Sequence of chain 1.A:
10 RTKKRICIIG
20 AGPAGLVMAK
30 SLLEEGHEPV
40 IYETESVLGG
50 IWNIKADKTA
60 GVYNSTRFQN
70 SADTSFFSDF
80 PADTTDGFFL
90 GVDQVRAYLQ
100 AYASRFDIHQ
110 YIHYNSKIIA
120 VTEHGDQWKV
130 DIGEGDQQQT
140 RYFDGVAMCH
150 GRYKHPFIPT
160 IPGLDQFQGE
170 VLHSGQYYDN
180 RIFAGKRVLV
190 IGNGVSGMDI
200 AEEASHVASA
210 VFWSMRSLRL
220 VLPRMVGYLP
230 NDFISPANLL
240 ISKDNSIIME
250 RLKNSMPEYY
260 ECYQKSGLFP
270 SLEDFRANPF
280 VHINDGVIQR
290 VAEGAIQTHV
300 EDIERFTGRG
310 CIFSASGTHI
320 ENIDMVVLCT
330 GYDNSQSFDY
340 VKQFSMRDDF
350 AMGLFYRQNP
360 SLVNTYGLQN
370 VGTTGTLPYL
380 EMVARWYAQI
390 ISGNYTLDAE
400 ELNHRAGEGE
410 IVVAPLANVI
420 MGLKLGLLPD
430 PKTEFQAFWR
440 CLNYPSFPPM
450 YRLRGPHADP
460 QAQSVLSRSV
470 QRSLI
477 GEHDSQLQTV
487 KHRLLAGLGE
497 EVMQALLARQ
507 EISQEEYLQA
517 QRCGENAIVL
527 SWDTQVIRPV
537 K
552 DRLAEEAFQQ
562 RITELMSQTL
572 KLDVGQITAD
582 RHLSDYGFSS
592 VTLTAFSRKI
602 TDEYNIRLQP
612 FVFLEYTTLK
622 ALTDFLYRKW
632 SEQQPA

This protein binds this small molecule.
Small molecule (SMILES): CCOC(=O)CN

Binding-site contacts:
Ligand atom O1 contacts residue ARG223 of chain 1.A at 4.3 Å.
Ligand atom C contacts residue ARG223 of chain 1.A at 4.1 Å.
Ligand atom C1 contacts residue ARG66 of chain 1.A at 3.5 Å.
Ligand atom C2 contacts residue ARG223 of chain 1.A at 3.6 Å.
Ligand atom O1 contacts residue SER64 of chain 1.A at 3.0 Å (h-bond).
Ligand atom C1 contacts residue ARG223 of chain 1.A at 3.5 Å.
Ligand atom CA contacts residue ARG223 of chain 1.A at 4.4 Å.
Ligand atom N contacts residue ARG223 of chain 1.A at 3.2 Å (salt-bridge).
Ligand atom N contacts residue ARG66 of chain 1.A at 3.6 Å.
Ligand atom O1 contacts residue ARG66 of chain 1.A at 4.1 Å.
Ligand atom N contacts residue SER64 of chain 1.A at 3.6 Å (h-bond).
Ligand atom CA contacts residue ASP198 of chain 1.A at 3.1 Å.
Ligand atom O contacts residue ARG223 of chain 1.A at 4.0 Å.
Ligand atom C contacts residue SER64 of chain 1.A at 3.7 Å.
Ligand atom C contacts residue ASP198 of chain 1.A at 4.1 Å.
Ligand atom O contacts residue ASP198 of chain 1.A at 4.3 Å.
Ligand atom C2 contacts residue ASP284 of chain 1.A at 3.5 Å.
Ligand atom N contacts residue ASP198 of chain 1.A at 3.0 Å (salt-bridge).
Ligand atom N contacts residue THR65 of chain 1.A at 3.7 Å.
Ligand atom CA contacts residue SER64 of chain 1.A at 3.3 Å.
Ligand atom CA contacts residue THR65 of chain 1.A at 4.2 Å.
Ligand atom C2 contacts residue ARG66 of chain 1.A at 4.2 Å.
Ligand atom C1 contacts residue SER64 of chain 1.A at 4.0 Å.
Ligand atom C1 contacts residue ASP284 of chain 1.A at 4.5 Å.